A protein and the small-molecule ligand that binds it are described below.
Small molecule (SMILES): COc1cccc(N2CCc3cc(S(N)(=O)=O)sc3S2(=O)=O)c1

Binding-site contacts:
Ligand atom C20 contacts residue PHE129 of chain 1.A at 3.6 Å (hydrophobic).
Ligand atom N21 contacts residue THR197 of chain 1.A at 2.6 Å (h-bond).
Ligand atom S1 contacts residue ZN1 of chain 1.C at 2.9 Å.
Ligand atom N21 contacts residue HIS95 of chain 1.A at 3.2 Å (h-bond).
Ligand atom C3 contacts residue LEU196 of chain 1.A at 3.7 Å (hydrophobic).
Ligand atom O2A contacts residue ZN1 of chain 1.C at 2.9 Å.
Ligand atom N21 contacts residue HIS118 of chain 1.A at 3.3 Å (h-bond).
Ligand atom O4B contacts residue PHE129 of chain 1.A at 3.0 Å.
Ligand atom C3 contacts residue HIS93 of chain 1.A at 3.8 Å.
Ligand atom C21 contacts residue PHE129 of chain 1.A at 3.8 Å (hydrophobic).
Ligand atom O2A contacts residue HIS93 of chain 1.A at 3.1 Å (h-bond).
Ligand atom C24 contacts residue VAL133 of chain 1.A at 3.5 Å (hydrophobic).
Ligand atom O2A contacts residue VAL120 of chain 1.A at 3.9 Å.
Ligand atom C24 contacts residue LEU202 of chain 1.A at 3.6 Å (hydrophobic).
Ligand atom C4 contacts residue THR198 of chain 1.A at 3.2 Å.
Ligand atom S1 contacts residue THR197 of chain 1.A at 3.6 Å (h-bond).
Ligand atom O23 contacts residue LEU202 of chain 1.A at 3.6 Å.
Ligand atom C3 contacts residue ZN1 of chain 1.C at 4.0 Å.
Ligand atom S2 contacts residue HIS93 of chain 1.A at 3.7 Å.
Ligand atom N21 contacts residue HIS93 of chain 1.A at 3.1 Å (h-bond).
Ligand atom O1A contacts residue THR197 of chain 1.A at 2.8 Å (h-bond).
Ligand atom C22 contacts residue LEU196 of chain 1.A at 4.0 Å (hydrophobic).
Ligand atom O2A contacts residue HIS118 of chain 1.A at 3.3 Å (h-bond).
Ligand atom S1 contacts residue HIS118 of chain 1.A at 3.9 Å.
Ligand atom C19 contacts residue PHE129 of chain 1.A at 3.7 Å (hydrophobic).
Ligand atom O23 contacts residue PRO200 of chain 1.A at 3.6 Å.
Ligand atom O1A contacts residue ZN1 of chain 1.C at 4.0 Å.
Ligand atom C10 contacts residue PRO199 of chain 1.A at 3.6 Å (hydrophobic).
Ligand atom C10 contacts residue THR198 of chain 1.A at 3.0 Å.
Ligand atom S2 contacts residue LEU196 of chain 1.A at 3.7 Å.
Ligand atom C18 contacts residue PHE129 of chain 1.A at 4.0 Å (hydrophobic).
Ligand atom O1A contacts residue TRP207 of chain 1.A at 3.9 Å.
Ligand atom S2 contacts residue VAL120 of chain 1.A at 3.7 Å.
Ligand atom C5 contacts residue THR198 of chain 1.A at 3.4 Å.
Ligand atom O3B contacts residue GLN91 of chain 1.A at 2.9 Å (h-bond).
Ligand atom O1A contacts residue LEU196 of chain 1.A at 3.2 Å.
Ligand atom N21 contacts residue GLU105 of chain 1.A at 3.9 Å.
Ligand atom N21 contacts residue ZN1 of chain 1.C at 1.9 Å.
Ligand atom C6 contacts residue LEU196 of chain 1.A at 3.9 Å (hydrophobic).
Ligand atom S1 contacts residue HIS93 of chain 1.A at 3.5 Å (h-bond).

Sequence of chain 1.A:
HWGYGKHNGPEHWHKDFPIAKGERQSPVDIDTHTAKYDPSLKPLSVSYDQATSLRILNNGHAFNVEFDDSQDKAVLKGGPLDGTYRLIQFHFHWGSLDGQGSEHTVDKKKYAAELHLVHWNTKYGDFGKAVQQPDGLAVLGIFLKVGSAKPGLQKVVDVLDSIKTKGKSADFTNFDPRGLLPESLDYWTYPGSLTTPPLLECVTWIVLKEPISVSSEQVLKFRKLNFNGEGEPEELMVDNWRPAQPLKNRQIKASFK